Binding-site contacts:
Ligand atom C3 contacts residue ASN139 of chain 1.G at 3.8 Å.
Ligand atom C1 contacts residue ASN139 of chain 1.G at 1.4 Å.
Ligand atom O6 contacts residue SER86 of chain 1.G at 4.3 Å.
Ligand atom O7 contacts residue ASN139 of chain 1.G at 3.7 Å.
Ligand atom C5 contacts residue ASN139 of chain 1.G at 3.7 Å.
Ligand atom C7 contacts residue ASN139 of chain 1.G at 3.5 Å.
Ligand atom C6 contacts residue ASN139 of chain 1.G at 4.4 Å.
Ligand atom O7 contacts residue ARG331 of chain 1.D at 4.2 Å.
Ligand atom C6 contacts residue SER86 of chain 1.G at 3.8 Å.
Ligand atom O7 contacts residue GLN89 of chain 1.G at 3.6 Å.
Ligand atom N2 contacts residue ASN139 of chain 1.G at 2.9 Å (h-bond).
Ligand atom C8 contacts residue TYR370 of chain 1.D at 4.3 Å (hydrophobic).
Ligand atom C4 contacts residue ASN139 of chain 1.G at 4.2 Å.
Ligand atom O5 contacts residue ASN139 of chain 1.G at 2.4 Å (h-bond).
Ligand atom C7 contacts residue ARG331 of chain 1.D at 3.8 Å.
Ligand atom C8 contacts residue ARG331 of chain 1.D at 2.9 Å.
Ligand atom C2 contacts residue ASN139 of chain 1.G at 2.5 Å.

A protein and the small-molecule ligand that binds it are described below.
Small molecule (SMILES): CC(=O)N[C@@H]1[C@@H](O)[C@H](O)[C@@H](CO)O[C@H]1O

Sequence of chain 1.G:
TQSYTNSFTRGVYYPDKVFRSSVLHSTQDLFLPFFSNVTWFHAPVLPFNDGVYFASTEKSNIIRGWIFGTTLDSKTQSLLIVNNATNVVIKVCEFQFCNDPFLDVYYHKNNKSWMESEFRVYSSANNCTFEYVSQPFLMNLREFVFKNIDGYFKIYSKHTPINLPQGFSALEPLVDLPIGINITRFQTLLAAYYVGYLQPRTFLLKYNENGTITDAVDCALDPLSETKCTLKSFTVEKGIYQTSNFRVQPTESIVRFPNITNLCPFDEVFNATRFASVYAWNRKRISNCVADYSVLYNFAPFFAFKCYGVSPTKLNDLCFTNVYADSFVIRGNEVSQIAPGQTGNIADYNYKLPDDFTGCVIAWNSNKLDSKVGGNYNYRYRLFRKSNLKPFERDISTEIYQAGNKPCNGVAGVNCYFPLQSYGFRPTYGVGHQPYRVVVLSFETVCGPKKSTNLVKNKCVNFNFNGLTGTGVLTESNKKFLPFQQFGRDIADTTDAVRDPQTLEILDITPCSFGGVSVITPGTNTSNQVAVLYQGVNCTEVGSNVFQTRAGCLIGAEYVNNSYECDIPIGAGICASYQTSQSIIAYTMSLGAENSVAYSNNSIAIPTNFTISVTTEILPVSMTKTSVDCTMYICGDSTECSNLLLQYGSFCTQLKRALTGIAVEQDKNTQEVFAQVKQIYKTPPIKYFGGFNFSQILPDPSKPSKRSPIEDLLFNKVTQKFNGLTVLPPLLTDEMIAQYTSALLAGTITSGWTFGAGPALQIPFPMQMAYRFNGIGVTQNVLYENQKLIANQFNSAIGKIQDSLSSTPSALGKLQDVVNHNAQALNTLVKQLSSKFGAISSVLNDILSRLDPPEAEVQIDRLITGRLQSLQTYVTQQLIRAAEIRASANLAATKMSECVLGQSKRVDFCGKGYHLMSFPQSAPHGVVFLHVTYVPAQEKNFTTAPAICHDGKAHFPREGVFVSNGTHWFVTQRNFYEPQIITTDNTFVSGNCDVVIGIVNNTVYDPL

Sequence of chain 1.D:
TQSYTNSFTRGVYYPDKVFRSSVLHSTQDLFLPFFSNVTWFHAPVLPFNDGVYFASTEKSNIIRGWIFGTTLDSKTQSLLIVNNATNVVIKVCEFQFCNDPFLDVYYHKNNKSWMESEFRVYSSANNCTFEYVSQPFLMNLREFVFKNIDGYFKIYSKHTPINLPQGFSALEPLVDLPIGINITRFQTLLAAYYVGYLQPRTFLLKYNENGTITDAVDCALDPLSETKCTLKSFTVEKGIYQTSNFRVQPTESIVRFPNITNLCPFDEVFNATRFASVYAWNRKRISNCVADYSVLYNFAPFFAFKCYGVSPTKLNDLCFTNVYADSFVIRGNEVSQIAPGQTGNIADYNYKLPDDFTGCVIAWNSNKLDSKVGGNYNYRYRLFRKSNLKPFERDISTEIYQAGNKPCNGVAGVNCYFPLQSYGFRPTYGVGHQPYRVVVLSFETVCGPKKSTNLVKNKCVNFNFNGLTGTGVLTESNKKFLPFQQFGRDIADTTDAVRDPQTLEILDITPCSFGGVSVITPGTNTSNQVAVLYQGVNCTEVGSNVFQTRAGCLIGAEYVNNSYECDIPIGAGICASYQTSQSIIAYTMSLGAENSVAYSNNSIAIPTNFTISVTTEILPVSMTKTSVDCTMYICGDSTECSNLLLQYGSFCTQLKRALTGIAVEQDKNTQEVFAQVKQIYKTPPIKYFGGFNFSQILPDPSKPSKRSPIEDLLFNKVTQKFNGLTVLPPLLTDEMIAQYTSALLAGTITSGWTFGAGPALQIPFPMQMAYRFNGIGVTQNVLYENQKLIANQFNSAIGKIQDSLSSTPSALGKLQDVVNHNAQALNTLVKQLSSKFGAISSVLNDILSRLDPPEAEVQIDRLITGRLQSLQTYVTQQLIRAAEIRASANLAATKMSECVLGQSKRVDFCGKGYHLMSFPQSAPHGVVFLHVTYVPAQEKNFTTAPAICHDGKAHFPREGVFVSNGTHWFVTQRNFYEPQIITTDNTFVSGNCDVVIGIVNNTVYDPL